Sequence of chain 1.A:
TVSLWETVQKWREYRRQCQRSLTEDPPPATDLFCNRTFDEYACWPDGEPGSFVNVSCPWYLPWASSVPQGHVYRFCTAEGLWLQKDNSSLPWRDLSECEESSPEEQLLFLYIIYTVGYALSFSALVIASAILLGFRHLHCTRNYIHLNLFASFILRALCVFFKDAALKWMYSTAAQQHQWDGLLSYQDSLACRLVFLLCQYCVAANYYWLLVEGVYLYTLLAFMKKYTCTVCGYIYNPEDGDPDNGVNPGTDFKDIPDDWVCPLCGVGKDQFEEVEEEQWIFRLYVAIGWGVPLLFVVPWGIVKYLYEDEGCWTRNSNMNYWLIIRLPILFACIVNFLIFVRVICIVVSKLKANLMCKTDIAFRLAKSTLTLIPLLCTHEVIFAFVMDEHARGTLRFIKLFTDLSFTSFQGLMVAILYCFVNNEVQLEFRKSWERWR

The protein below binds the small molecule below.
Small molecule (SMILES): CC1(C)CC([C@@H](Nc2ccc(-n3cnc(C(F)(F)F)c3)nc2)c2ccc(C(=O)NCCC(=O)O)cc2)C1

Binding-site contacts:
Ligand atom N11 contacts residue LEU431 of chain 1.A at 3.1 Å (h-bond).
Ligand atom C20 contacts residue THR385 of chain 1.A at 3.7 Å.
Ligand atom C34 contacts residue ARG378 of chain 1.A at 3.8 Å.
Ligand atom F02 contacts residue ILE358 of chain 1.A at 3.8 Å.
Ligand atom C27 contacts residue THR385 of chain 1.A at 3.3 Å.
Ligand atom C35 contacts residue LEU431 of chain 1.A at 3.2 Å (hydrophobic).
Ligand atom C26 contacts residue LYS381 of chain 1.A at 3.4 Å.
Ligand atom C37 contacts residue ASN436 of chain 1.A at 3.2 Å.
Ligand atom C35 contacts residue VAL435 of chain 1.A at 3.5 Å (hydrophobic).
Ligand atom C33 contacts residue LYS381 of chain 1.A at 3.7 Å.
Ligand atom O04 contacts residue VAL435 of chain 1.A at 3.2 Å (h-bond).
Ligand atom C27 contacts residue LYS381 of chain 1.A at 3.2 Å.
Ligand atom N11 contacts residue ARG378 of chain 1.A at 3.6 Å.
Ligand atom N09 contacts residue PHE377 of chain 1.A at 3.4 Å.
Ligand atom C15 contacts residue THR385 of chain 1.A at 3.6 Å.
Ligand atom C35 contacts residue ASN436 of chain 1.A at 3.6 Å.
Ligand atom N11 contacts residue VAL435 of chain 1.A at 3.5 Å.
Ligand atom C20 contacts residue LYS381 of chain 1.A at 3.5 Å.
Ligand atom O06 contacts residue ARG378 of chain 1.A at 3.5 Å.
Ligand atom F03 contacts residue VAL361 of chain 1.A at 3.5 Å.
Ligand atom C28 contacts residue LYS381 of chain 1.A at 3.8 Å.
Ligand atom C31 contacts residue LYS381 of chain 1.A at 3.9 Å.
Ligand atom N10 contacts residue LYS381 of chain 1.A at 3.9 Å.
Ligand atom N08 contacts residue THR385 of chain 1.A at 3.1 Å (h-bond).
Ligand atom N11 contacts residue SER382 of chain 1.A at 3.6 Å.
Ligand atom O05 contacts residue ARG153 of chain 1.A at 3.7 Å.
Ligand atom C36 contacts residue ARG378 of chain 1.A at 3.4 Å.
Ligand atom C37 contacts residue ARG378 of chain 1.A at 3.9 Å.
Ligand atom O06 contacts residue ASN437 of chain 1.A at 3.2 Å (h-bond).
Ligand atom C33 contacts residue SER382 of chain 1.A at 3.5 Å.
Ligand atom C26 contacts residue SER382 of chain 1.A at 3.8 Å.
Ligand atom C24 contacts residue LYS381 of chain 1.A at 3.6 Å.
Ligand atom O05 contacts residue LEU379 of chain 1.A at 3.5 Å.
Ligand atom N08 contacts residue LYS381 of chain 1.A at 3.5 Å (salt-bridge).
Ligand atom C23 contacts residue PHE377 of chain 1.A at 3.5 Å (hydrophobic).
Ligand atom C17 contacts residue LYS381 of chain 1.A at 3.9 Å.
Ligand atom F02 contacts residue LEU384 of chain 1.A at 3.9 Å.
Ligand atom O05 contacts residue ASN436 of chain 1.A at 3.0 Å (h-bond).
Ligand atom O06 contacts residue ASN436 of chain 1.A at 3.0 Å (h-bond).
Ligand atom C34 contacts residue VAL435 of chain 1.A at 3.6 Å (hydrophobic).